Binding-site contacts:
Ligand atom C03 contacts residue HIS78 of chain 1.A at 3.2 Å.
Ligand atom F24 contacts residue MET58 of chain 1.A at 3.9 Å.
Ligand atom O04 contacts residue HIS78 of chain 1.A at 3.2 Å (h-bond).
Ligand atom F24 contacts residue TYR61 of chain 1.A at 3.5 Å.
Ligand atom F24 contacts residue ILE75 of chain 1.A at 3.7 Å.
Ligand atom N15 contacts residue ALA74 of chain 1.A at 3.6 Å.
Ligand atom N14 contacts residue LYS71 of chain 1.A at 3.4 Å.
Ligand atom C03 contacts residue GLU156 of chain 1.A at 3.8 Å.
Ligand atom O01 contacts residue ASP145 of chain 1.A at 2.9 Å (salt-bridge).
Ligand atom N19 contacts residue MN1 of chain 1.C at 3.0 Å.
Ligand atom N13 contacts residue LYS71 of chain 1.A at 3.2 Å.
Ligand atom C02 contacts residue GLU117 of chain 1.A at 3.5 Å.
Ligand atom F24 contacts residue ALA57 of chain 1.A at 3.4 Å.
Ligand atom C09 contacts residue ILE75 of chain 1.A at 3.8 Å (hydrophobic).
Ligand atom C02 contacts residue MN1 of chain 1.C at 3.0 Å.
Ligand atom N15 contacts residue LYS71 of chain 1.A at 3.4 Å.
Ligand atom N19 contacts residue HIS78 of chain 1.A at 3.7 Å.
Ligand atom C02 contacts residue HIS78 of chain 1.A at 3.1 Å.
Ligand atom O04 contacts residue GLU156 of chain 1.A at 3.0 Å (salt-bridge).
Ligand atom C23 contacts residue ILE75 of chain 1.A at 3.6 Å (hydrophobic).
Ligand atom O01 contacts residue GLU156 of chain 1.A at 3.1 Å (salt-bridge).
Ligand atom C03 contacts residue MN1 of chain 1.B at 2.9 Å.
Ligand atom C02 contacts residue MN1 of chain 1.B at 2.9 Å.
Ligand atom C11 contacts residue LYS71 of chain 1.A at 3.3 Å.
Ligand atom O01 contacts residue HIS78 of chain 1.A at 3.0 Å.
Ligand atom O04 contacts residue LYS171 of chain 1.A at 2.6 Å (salt-bridge).
Ligand atom O04 contacts residue ILE157 of chain 1.A at 3.2 Å (h-bond).
Ligand atom C02 contacts residue GLU156 of chain 1.A at 3.8 Å.
Ligand atom O04 contacts residue TYR167 of chain 1.A at 3.6 Å.
Ligand atom O04 contacts residue MN1 of chain 1.B at 2.2 Å.
Ligand atom N12 contacts residue LYS71 of chain 1.A at 3.2 Å.
Ligand atom O01 contacts residue MN1 of chain 1.B at 2.2 Å.
Ligand atom N15 contacts residue ARG161 of chain 1.A at 3.5 Å (salt-bridge).
Ligand atom C25 contacts residue ILE75 of chain 1.A at 3.7 Å (hydrophobic).
Ligand atom O01 contacts residue MN1 of chain 1.C at 2.2 Å.
Ligand atom C08 contacts residue ILE75 of chain 1.A at 3.8 Å (hydrophobic).
Ligand atom N14 contacts residue ARG161 of chain 1.A at 3.8 Å.
Ligand atom C09 contacts residue ALA74 of chain 1.A at 3.8 Å (hydrophobic).
Ligand atom N19 contacts residue GLU117 of chain 1.A at 3.0 Å (salt-bridge).
Ligand atom O01 contacts residue GLU117 of chain 1.A at 3.3 Å (salt-bridge).

Sequence of chain 1.A:
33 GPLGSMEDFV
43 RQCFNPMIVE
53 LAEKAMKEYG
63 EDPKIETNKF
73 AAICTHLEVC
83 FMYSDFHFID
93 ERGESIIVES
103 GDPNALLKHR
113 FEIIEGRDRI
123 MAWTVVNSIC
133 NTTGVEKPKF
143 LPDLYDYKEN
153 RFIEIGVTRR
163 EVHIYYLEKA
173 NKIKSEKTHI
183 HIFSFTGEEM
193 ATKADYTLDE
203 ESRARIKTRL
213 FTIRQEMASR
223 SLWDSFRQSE

This small molecule binds to this protein.
Small molecule (SMILES): Oc1cc(-c2ccc(-c3nnn[nH]3)cc2)c(-c2ccc(F)cc2)nc1O